Sequence of chain 1.K:
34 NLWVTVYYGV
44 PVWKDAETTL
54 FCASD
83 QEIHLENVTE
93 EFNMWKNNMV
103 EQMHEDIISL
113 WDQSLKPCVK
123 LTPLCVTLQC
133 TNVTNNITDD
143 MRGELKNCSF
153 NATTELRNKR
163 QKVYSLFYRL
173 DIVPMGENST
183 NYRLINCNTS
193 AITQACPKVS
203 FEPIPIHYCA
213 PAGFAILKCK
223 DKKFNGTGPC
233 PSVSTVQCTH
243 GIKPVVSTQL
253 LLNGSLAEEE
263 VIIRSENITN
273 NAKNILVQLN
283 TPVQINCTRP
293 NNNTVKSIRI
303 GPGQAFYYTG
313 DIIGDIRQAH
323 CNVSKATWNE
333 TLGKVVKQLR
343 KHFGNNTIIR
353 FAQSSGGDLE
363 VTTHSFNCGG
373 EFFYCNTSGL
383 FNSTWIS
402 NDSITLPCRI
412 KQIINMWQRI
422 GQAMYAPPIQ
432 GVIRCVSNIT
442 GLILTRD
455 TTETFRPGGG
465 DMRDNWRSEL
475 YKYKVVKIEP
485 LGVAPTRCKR

Binding-site contacts:
Ligand atom C3 contacts residue ASN347 of chain 1.K at 3.9 Å.
Ligand atom C5 contacts residue ASN347 of chain 1.K at 3.8 Å.
Ligand atom O5 contacts residue ASN347 of chain 1.K at 2.5 Å (h-bond).
Ligand atom C8 contacts residue ASN347 of chain 1.K at 3.7 Å.
Ligand atom C4 contacts residue ASN347 of chain 1.K at 4.4 Å.
Ligand atom N2 contacts residue ASN347 of chain 1.K at 3.0 Å (h-bond).
Ligand atom O7 contacts residue ASN347 of chain 1.K at 3.5 Å (h-bond).
Ligand atom C2 contacts residue ASN347 of chain 1.K at 2.5 Å.
Ligand atom C1 contacts residue ASN347 of chain 1.K at 1.5 Å.
Ligand atom C7 contacts residue ASN347 of chain 1.K at 3.3 Å.

The small molecule below binds the protein below.
Small molecule (SMILES): CC(=O)N[C@@H]1[C@@H](O)[C@H](O)[C@@H](CO)O[C@H]1O